This protein binds this small molecule.
Small molecule (SMILES): CN(C)C/C=C/C(=O)Nc1cc2c(Nc3ccc(F)c(Cl)c3)ncnc2cc1O[C@H]1CCOC1

Binding-site contacts:
Ligand atom C22 contacts residue ARG294 of chain 1.A at 3.9 Å.
Ligand atom C25 contacts residue ASN116 of chain 1.A at 3.9 Å.
Ligand atom C30 contacts residue HIS296 of chain 1.A at 4.2 Å.
Ligand atom C33 contacts residue LEU297 of chain 1.A at 4.3 Å (hydrophobic).
Ligand atom C31 contacts residue MET295 of chain 1.A at 3.5 Å (hydrophobic).
Ligand atom C21 contacts residue ASP115 of chain 1.A at 4.4 Å.
Ligand atom C28 contacts residue HIS296 of chain 1.A at 3.7 Å.
Ligand atom N26 contacts residue ARG294 of chain 1.A at 3.8 Å.
Ligand atom C31 contacts residue GLU293 of chain 1.A at 4.2 Å.
Ligand atom C27 contacts residue ARG294 of chain 1.A at 4.0 Å.
Ligand atom C34 contacts residue MET295 of chain 1.A at 3.8 Å (hydrophobic).
Ligand atom C27 contacts residue HIS296 of chain 1.A at 3.8 Å.
Ligand atom N26 contacts residue MET295 of chain 1.A at 4.4 Å.
Ligand atom C24 contacts residue ARG294 of chain 1.A at 3.8 Å.
Ligand atom O29 contacts residue HIS296 of chain 1.A at 3.6 Å.
Ligand atom C7 contacts residue HIS296 of chain 1.A at 4.4 Å.
Ligand atom C31 contacts residue ARG294 of chain 1.A at 4.1 Å.
Ligand atom C21 contacts residue ASN116 of chain 1.A at 3.6 Å.
Ligand atom O23 contacts residue ASP115 of chain 1.A at 4.3 Å.
Ligand atom O20 contacts residue ARG294 of chain 1.A at 4.0 Å.
Ligand atom C30 contacts residue ARG294 of chain 1.A at 4.1 Å.
Ligand atom O23 contacts residue ARG294 of chain 1.A at 3.2 Å.
Ligand atom N26 contacts residue HIS296 of chain 1.A at 3.9 Å.
Ligand atom C22 contacts residue MET295 of chain 1.A at 3.7 Å (hydrophobic).
Ligand atom C22 contacts residue ASN116 of chain 1.A at 4.2 Å.
Ligand atom C22 contacts residue ASP115 of chain 1.A at 3.8 Å.
Ligand atom C28 contacts residue MET295 of chain 1.A at 3.5 Å (hydrophobic).
Ligand atom C33 contacts residue MET295 of chain 1.A at 4.5 Å (hydrophobic).
Ligand atom N32 contacts residue MET295 of chain 1.A at 4.1 Å.
Ligand atom C34 contacts residue LEU297 of chain 1.A at 3.9 Å (hydrophobic).
Ligand atom C28 contacts residue ARG294 of chain 1.A at 3.2 Å.
Ligand atom C30 contacts residue MET295 of chain 1.A at 3.8 Å (hydrophobic).
Ligand atom C27 contacts residue MET295 of chain 1.A at 4.4 Å (hydrophobic).
Ligand atom C34 contacts residue GLU293 of chain 1.A at 3.9 Å.

Sequence of chain 1.A:
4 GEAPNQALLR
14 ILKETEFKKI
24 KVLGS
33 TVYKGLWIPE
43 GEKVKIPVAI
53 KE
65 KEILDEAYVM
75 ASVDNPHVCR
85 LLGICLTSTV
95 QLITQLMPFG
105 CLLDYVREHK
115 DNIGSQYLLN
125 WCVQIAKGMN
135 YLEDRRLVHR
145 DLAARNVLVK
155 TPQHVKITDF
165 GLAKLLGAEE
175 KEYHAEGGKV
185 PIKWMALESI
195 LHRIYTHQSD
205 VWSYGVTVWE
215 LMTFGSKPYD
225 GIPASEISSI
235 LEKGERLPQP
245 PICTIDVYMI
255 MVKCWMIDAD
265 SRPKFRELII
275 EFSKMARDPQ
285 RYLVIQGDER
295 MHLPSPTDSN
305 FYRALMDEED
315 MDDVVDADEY